This protein binds this small molecule.
Small molecule (SMILES): Nc1ccn([C@@H]2O[C@H](CO[P](=O)(O)O[P](=O)(O)OP(=O)(O)O)C[C@H]2O)c(=O)n1

Sequence of chain 1.A:
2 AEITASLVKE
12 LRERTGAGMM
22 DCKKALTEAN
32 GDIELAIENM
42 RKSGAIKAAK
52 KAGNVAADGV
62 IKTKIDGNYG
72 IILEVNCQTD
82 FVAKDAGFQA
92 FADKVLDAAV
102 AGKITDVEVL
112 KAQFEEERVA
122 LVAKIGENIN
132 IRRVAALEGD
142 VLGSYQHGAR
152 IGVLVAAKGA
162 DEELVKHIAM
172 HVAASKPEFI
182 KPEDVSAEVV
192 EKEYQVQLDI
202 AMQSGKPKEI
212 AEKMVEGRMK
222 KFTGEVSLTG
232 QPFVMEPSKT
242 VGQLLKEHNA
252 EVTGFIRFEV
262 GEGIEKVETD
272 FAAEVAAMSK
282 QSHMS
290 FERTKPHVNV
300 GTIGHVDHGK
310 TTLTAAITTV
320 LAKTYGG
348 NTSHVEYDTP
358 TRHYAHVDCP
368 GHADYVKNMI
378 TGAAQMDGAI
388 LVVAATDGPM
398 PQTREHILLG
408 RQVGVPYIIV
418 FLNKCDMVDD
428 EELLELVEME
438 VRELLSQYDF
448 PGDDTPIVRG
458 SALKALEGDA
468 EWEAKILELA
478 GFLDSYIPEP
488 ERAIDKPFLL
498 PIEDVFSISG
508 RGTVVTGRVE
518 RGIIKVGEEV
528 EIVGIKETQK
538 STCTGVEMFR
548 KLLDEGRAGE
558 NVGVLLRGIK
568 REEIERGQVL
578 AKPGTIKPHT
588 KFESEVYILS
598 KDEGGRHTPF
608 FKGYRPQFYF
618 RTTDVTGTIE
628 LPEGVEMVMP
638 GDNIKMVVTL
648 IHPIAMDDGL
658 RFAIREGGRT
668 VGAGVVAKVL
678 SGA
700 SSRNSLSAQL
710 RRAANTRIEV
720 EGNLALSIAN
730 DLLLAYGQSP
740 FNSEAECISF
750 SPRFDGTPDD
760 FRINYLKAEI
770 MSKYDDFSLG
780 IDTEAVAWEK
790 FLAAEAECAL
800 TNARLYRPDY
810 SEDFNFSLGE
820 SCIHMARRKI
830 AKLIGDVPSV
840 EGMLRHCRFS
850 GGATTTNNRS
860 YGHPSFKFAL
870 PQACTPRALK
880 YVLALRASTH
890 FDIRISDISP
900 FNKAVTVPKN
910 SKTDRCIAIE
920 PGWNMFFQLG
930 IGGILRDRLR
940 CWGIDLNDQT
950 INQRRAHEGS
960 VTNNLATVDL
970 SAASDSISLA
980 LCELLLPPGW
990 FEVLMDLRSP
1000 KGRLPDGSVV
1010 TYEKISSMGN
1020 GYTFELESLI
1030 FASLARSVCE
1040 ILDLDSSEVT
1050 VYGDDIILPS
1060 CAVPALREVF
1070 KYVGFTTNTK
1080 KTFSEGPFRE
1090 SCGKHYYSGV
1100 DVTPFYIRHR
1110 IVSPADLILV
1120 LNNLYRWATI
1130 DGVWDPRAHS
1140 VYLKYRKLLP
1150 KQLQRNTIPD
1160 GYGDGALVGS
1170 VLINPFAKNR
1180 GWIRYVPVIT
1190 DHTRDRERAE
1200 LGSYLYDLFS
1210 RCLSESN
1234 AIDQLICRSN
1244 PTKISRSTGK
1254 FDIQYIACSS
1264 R

Binding-site contacts:
Ligand atom C3' contacts residue GLU1026 of chain 1.A at 2.8 Å.
Ligand atom C3' contacts residue SER973 of chain 1.A at 3.2 Å.
Ligand atom O1B contacts residue LYS908 of chain 1.A at 3.4 Å (salt-bridge).
Ligand atom O1A contacts residue ASP1053 of chain 1.A at 2.5 Å (salt-bridge).
Ligand atom N1 contacts residue U13 of chain 1.B at 3.5 Å (h-bond).
Ligand atom O2B contacts residue ALA972 of chain 1.A at 3.1 Å (h-bond).
Ligand atom O1A contacts residue CA1 of chain 1.E at 3.0 Å.
Ligand atom O2G contacts residue LEU969 of chain 1.A at 3.5 Å (h-bond).
Ligand atom O2B contacts residue SER970 of chain 1.A at 2.7 Å (h-bond).
Ligand atom O3B contacts residue SER970 of chain 1.A at 2.5 Å (h-bond).
Ligand atom PG contacts residue SER970 of chain 1.A at 3.5 Å.
Ligand atom O2A contacts residue U13 of chain 1.B at 3.2 Å.
Ligand atom O3A contacts residue CA1 of chain 1.E at 3.0 Å.
Ligand atom O1B contacts residue ARG914 of chain 1.A at 2.9 Å (salt-bridge).
Ligand atom O2A contacts residue ARG914 of chain 1.A at 3.5 Å (salt-bridge).
Ligand atom O1G contacts residue LYS908 of chain 1.A at 2.5 Å (salt-bridge).
Ligand atom PB contacts residue CA1 of chain 1.E at 3.5 Å.
Ligand atom O5' contacts residue U13 of chain 1.B at 3.5 Å.
Ligand atom C4 contacts residue MET1017 of chain 1.A at 3.2 Å (hydrophobic).
Ligand atom PA contacts residue U13 of chain 1.B at 3.5 Å.
Ligand atom O2B contacts residue CA1 of chain 1.E at 3.5 Å.
Ligand atom O2G contacts residue CA1 of chain 1.E at 2.7 Å.
Ligand atom O1A contacts residue CA1 of chain 1.F at 2.8 Å.
Ligand atom N1 contacts residue MET1017 of chain 1.A at 3.5 Å.
Ligand atom C2' contacts residue GLU1026 of chain 1.A at 3.2 Å.
Ligand atom N3 contacts residue MET1017 of chain 1.A at 3.1 Å.
Ligand atom C1' contacts residue U13 of chain 1.B at 3.2 Å.
Ligand atom O1A contacts residue U13 of chain 1.B at 2.9 Å.
Ligand atom C4' contacts residue U13 of chain 1.B at 2.8 Å.
Ligand atom O2G contacts residue ASP968 of chain 1.A at 3.0 Å (salt-bridge).
Ligand atom C5 contacts residue MET1017 of chain 1.A at 3.5 Å (hydrophobic).
Ligand atom PB contacts residue SER970 of chain 1.A at 3.1 Å.
Ligand atom O2' contacts residue GLU1026 of chain 1.A at 2.7 Å (salt-bridge).
Ligand atom C2' contacts residue SER973 of chain 1.A at 3.4 Å.
Ligand atom O4' contacts residue U13 of chain 1.B at 3.1 Å.
Ligand atom O3B contacts residue CA1 of chain 1.E at 3.5 Å.
Ligand atom C2 contacts residue MET1017 of chain 1.A at 3.2 Å (hydrophobic).
Ligand atom C6 contacts residue U13 of chain 1.B at 3.5 Å.
Ligand atom C5' contacts residue U13 of chain 1.B at 3.0 Å.
Ligand atom C5' contacts residue ASP1053 of chain 1.A at 3.3 Å.